Sequence of chain 1.B:
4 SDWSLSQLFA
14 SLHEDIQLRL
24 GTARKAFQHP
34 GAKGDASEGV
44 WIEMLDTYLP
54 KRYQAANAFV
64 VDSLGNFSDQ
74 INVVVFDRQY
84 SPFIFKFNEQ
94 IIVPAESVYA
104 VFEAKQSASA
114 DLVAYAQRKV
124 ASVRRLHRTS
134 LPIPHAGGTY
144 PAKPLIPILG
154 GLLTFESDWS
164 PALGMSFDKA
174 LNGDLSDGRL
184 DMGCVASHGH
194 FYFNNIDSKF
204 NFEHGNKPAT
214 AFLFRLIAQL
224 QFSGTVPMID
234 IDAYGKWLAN

Sequence of chain 3.B:
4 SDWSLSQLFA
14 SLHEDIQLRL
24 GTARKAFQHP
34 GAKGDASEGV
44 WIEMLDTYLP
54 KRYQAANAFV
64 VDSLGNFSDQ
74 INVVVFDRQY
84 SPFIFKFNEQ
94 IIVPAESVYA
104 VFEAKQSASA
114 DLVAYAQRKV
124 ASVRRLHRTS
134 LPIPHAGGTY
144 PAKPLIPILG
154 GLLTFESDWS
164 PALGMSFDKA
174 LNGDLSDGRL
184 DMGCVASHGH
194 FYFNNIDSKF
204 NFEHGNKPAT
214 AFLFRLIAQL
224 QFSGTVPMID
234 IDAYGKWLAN

Binding-site contacts:
Ligand atom C3' contacts residue A2 of chain 2.E at 0.3 Å.
Ligand atom C5' contacts residue A1 of chain 3.E at 0.3 Å.
Ligand atom C4' contacts residue A1 of chain 3.E at 0.2 Å.
Ligand atom C4 contacts residue A2 of chain 2.E at 0.1 Å.
Ligand atom O2' contacts residue A2 of chain 2.E at 0.3 Å (h-bond).
Ligand atom C2 contacts residue A1 of chain 3.E at 0.1 Å.
Ligand atom C8 contacts residue A1 of chain 3.E at 0.2 Å.
Ligand atom C4 contacts residue A1 of chain 3.E at 0.1 Å.
Ligand atom N9 contacts residue A2 of chain 2.E at 0.2 Å (h-bond).
Ligand atom N6 contacts residue A1 of chain 3.E at 0.1 Å (h-bond).
Ligand atom N7 contacts residue A1 of chain 3.E at 0.1 Å (h-bond).
Ligand atom C5' contacts residue A2 of chain 2.E at 0.3 Å.
Ligand atom C2' contacts residue A2 of chain 2.E at 0.2 Å.
Ligand atom OP1 contacts residue A1 of chain 3.E at 0.2 Å (h-bond).
Ligand atom C8 contacts residue A2 of chain 2.E at 0.2 Å.
Ligand atom OP1 contacts residue A2 of chain 2.E at 0.2 Å (h-bond).
Ligand atom P contacts residue A2 of chain 2.E at 0.1 Å.
Ligand atom O5' contacts residue A1 of chain 3.E at 0.2 Å (h-bond).
Ligand atom N6 contacts residue A2 of chain 2.E at 0.1 Å (h-bond).
Ligand atom N1 contacts residue A1 of chain 3.E at 0.1 Å (h-bond).
Ligand atom N3 contacts residue A1 of chain 3.E at 0.2 Å (h-bond).
Ligand atom O5' contacts residue A2 of chain 2.E at 0.2 Å (h-bond).
Ligand atom OP2 contacts residue A1 of chain 2.E at 0.2 Å (h-bond).
Ligand atom N7 contacts residue A2 of chain 2.E at 0.1 Å (h-bond).
Ligand atom C6 contacts residue A2 of chain 2.E at 0.1 Å.
Ligand atom O2' contacts residue A1 of chain 3.E at 0.3 Å (h-bond).
Ligand atom C5 contacts residue A2 of chain 2.E at 0.0 Å.
Ligand atom O3' contacts residue A1 of chain 3.E at 0.2 Å (h-bond).
Ligand atom C2' contacts residue A1 of chain 3.E at 0.2 Å.
Ligand atom C6 contacts residue A1 of chain 3.E at 0.1 Å.
Ligand atom C5 contacts residue A1 of chain 3.E at 0.0 Å.
Ligand atom N1 contacts residue A2 of chain 2.E at 0.1 Å (h-bond).
Ligand atom N3 contacts residue A2 of chain 2.E at 0.2 Å (h-bond).
Ligand atom C2 contacts residue A2 of chain 2.E at 0.1 Å.
Ligand atom C3' contacts residue A1 of chain 3.E at 0.3 Å.
Ligand atom OP3 contacts residue A2 of chain 2.E at 0.3 Å (h-bond).
Ligand atom P contacts residue A1 of chain 3.E at 0.1 Å.
Ligand atom N9 contacts residue A1 of chain 3.E at 0.2 Å (h-bond).
Ligand atom C4' contacts residue A2 of chain 2.E at 0.2 Å.
Ligand atom OP2 contacts residue A1 of chain 3.E at 0.3 Å (h-bond).

Sequence of chain 2.B:
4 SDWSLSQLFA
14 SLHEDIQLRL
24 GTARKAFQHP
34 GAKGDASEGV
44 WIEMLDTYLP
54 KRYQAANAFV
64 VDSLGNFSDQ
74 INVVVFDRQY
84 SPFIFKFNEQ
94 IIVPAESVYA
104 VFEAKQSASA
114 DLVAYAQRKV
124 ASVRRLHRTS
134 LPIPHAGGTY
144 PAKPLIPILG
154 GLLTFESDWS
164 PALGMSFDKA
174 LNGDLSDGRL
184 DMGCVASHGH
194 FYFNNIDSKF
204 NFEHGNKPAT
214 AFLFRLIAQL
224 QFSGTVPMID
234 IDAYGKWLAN

A small-molecule ligand and the protein it binds are described below.
Small molecule (SMILES): NC1N=CNc2c1ncn2[C@@H]1O[C@H](CO[P](=O)(O)O[C@H]2[C@@H](O)[C@H](n3cnc4c3NC=NC4N)O[C@@H]2COP(=O)(O)O)[C@@H](O)[C@H]1O